This protein binds this small molecule.
Small molecule (SMILES): CC(=O)N[C@@H]1[C@@H](O)[C@H](O)[C@@H](CO)O[C@H]1O

Sequence of chain 1.A:
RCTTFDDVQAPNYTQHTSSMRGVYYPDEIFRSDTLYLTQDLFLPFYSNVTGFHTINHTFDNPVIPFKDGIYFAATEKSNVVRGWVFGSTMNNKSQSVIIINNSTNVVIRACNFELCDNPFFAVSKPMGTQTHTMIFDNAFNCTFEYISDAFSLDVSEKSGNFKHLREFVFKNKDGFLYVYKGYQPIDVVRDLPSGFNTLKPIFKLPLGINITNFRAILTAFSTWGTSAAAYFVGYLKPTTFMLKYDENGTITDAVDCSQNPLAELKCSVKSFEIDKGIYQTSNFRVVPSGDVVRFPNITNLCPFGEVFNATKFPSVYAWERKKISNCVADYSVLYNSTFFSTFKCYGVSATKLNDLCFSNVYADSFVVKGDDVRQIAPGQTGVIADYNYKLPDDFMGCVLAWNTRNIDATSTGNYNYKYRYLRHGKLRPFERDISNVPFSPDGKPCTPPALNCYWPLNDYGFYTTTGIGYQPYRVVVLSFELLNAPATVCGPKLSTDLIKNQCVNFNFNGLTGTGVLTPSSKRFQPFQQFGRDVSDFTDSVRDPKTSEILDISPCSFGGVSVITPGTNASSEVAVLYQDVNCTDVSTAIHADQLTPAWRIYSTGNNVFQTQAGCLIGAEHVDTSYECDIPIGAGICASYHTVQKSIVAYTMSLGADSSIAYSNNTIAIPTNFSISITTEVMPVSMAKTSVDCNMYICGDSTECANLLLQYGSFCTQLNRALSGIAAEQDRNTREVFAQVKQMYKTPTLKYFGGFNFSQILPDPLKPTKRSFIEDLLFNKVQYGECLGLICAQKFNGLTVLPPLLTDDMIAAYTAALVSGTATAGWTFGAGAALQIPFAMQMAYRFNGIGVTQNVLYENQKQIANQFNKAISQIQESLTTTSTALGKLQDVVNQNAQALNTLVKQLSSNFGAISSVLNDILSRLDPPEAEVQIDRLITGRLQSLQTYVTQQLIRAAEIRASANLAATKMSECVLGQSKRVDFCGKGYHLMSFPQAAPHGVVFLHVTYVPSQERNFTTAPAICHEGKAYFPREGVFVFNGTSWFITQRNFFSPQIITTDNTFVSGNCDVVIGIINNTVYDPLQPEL

Binding-site contacts:
Ligand atom C3 contacts residue ASN48 of chain 1.A at 3.8 Å.
Ligand atom C4 contacts residue ASN48 of chain 1.A at 4.2 Å.
Ligand atom C7 contacts residue ASN48 of chain 1.A at 3.1 Å.
Ligand atom C8 contacts residue THR50 of chain 1.A at 3.8 Å.
Ligand atom C8 contacts residue ASN48 of chain 1.A at 4.2 Å.
Ligand atom N2 contacts residue ASN48 of chain 1.A at 2.4 Å (h-bond).
Ligand atom C1 contacts residue ASN48 of chain 1.A at 1.4 Å.
Ligand atom O7 contacts residue TYR239 of chain 1.A at 4.3 Å.
Ligand atom C8 contacts residue GLN15 of chain 1.A at 3.8 Å.
Ligand atom C5 contacts residue ASN48 of chain 1.A at 3.6 Å.
Ligand atom O5 contacts residue ASN48 of chain 1.A at 2.3 Å (h-bond).
Ligand atom C2 contacts residue ASN48 of chain 1.A at 2.5 Å.
Ligand atom O7 contacts residue THR50 of chain 1.A at 4.4 Å.
Ligand atom O7 contacts residue ASN48 of chain 1.A at 3.3 Å (h-bond).